Binding-site contacts:
Ligand atom O4 contacts residue LYS204 of chain 1.C at 3.6 Å.
Ligand atom O3 contacts residue MET203 of chain 1.C at 3.9 Å.
Ligand atom C1 contacts residue GLN290 of chain 1.C at 3.8 Å.
Ligand atom O6 contacts residue GLY286 of chain 1.C at 3.4 Å.
Ligand atom C6 contacts residue ASP201 of chain 1.C at 3.6 Å.
Ligand atom C5 contacts residue GLN290 of chain 1.C at 3.4 Å.
Ligand atom O5 contacts residue ASN198 of chain 1.C at 2.4 Å (h-bond).
Ligand atom C8 contacts residue ASN198 of chain 1.C at 3.3 Å.
Ligand atom C5 contacts residue ASP201 of chain 1.C at 3.8 Å.
Ligand atom C4 contacts residue GLN290 of chain 1.C at 3.6 Å.
Ligand atom O7 contacts residue ASN289 of chain 1.C at 3.9 Å.
Ligand atom C2 contacts residue ASN198 of chain 1.C at 2.4 Å.
Ligand atom O7 contacts residue LYS204 of chain 1.C at 3.2 Å.
Ligand atom C1 contacts residue ASN198 of chain 1.C at 1.4 Å.
Ligand atom N2 contacts residue MET203 of chain 1.C at 2.7 Å (h-bond).
Ligand atom C8 contacts residue GLN293 of chain 1.C at 3.4 Å.
Ligand atom C3 contacts residue ASN198 of chain 1.C at 3.8 Å.
Ligand atom C7 contacts residue MET203 of chain 1.C at 3.6 Å (hydrophobic).
Ligand atom C8 contacts residue GLN290 of chain 1.C at 3.4 Å.
Ligand atom O6 contacts residue GLN290 of chain 1.C at 3.7 Å.
Ligand atom O6 contacts residue VAL287 of chain 1.C at 3.7 Å.
Ligand atom C1 contacts residue MET203 of chain 1.C at 4.0 Å (hydrophobic).
Ligand atom O7 contacts residue MET203 of chain 1.C at 3.8 Å.
Ligand atom C5 contacts residue VAL287 of chain 1.C at 3.9 Å (hydrophobic).
Ligand atom C5 contacts residue ASN198 of chain 1.C at 3.7 Å.
Ligand atom O7 contacts residue PHE194 of chain 1.C at 4.0 Å.
Ligand atom C6 contacts residue VAL287 of chain 1.C at 3.8 Å (hydrophobic).
Ligand atom C6 contacts residue GLY286 of chain 1.C at 3.6 Å.
Ligand atom N2 contacts residue ASN198 of chain 1.C at 2.8 Å (h-bond).
Ligand atom O6 contacts residue SER284 of chain 1.C at 3.9 Å.
Ligand atom C2 contacts residue MET203 of chain 1.C at 3.5 Å (hydrophobic).
Ligand atom O5 contacts residue ASP201 of chain 1.C at 3.6 Å.
Ligand atom C6 contacts residue VAL287 of chain 1.C at 3.6 Å (hydrophobic).
Ligand atom O3 contacts residue GLN290 of chain 1.C at 3.6 Å.
Ligand atom C2 contacts residue VAL287 of chain 1.C at 3.9 Å (hydrophobic).
Ligand atom C6 contacts residue GLN290 of chain 1.C at 3.6 Å.
Ligand atom C1 contacts residue ASP201 of chain 1.C at 3.9 Å.
Ligand atom O5 contacts residue GLN290 of chain 1.C at 3.8 Å.
Ligand atom C3 contacts residue MET203 of chain 1.C at 3.4 Å (hydrophobic).
Ligand atom C7 contacts residue ASN198 of chain 1.C at 3.3 Å.

Sequence of chain 1.C:
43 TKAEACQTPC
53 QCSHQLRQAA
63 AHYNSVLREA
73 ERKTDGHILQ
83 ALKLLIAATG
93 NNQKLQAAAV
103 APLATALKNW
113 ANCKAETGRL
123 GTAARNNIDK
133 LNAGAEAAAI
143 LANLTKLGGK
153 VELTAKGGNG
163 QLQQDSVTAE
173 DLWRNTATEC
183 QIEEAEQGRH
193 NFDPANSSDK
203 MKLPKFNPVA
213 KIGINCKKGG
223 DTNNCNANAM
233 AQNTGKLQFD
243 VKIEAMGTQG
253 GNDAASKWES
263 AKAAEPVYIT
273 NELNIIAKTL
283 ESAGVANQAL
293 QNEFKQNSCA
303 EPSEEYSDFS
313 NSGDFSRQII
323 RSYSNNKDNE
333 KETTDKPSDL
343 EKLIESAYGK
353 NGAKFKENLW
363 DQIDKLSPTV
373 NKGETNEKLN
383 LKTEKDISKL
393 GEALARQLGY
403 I

This small molecule binds to this protein.
Small molecule (SMILES): CC(=O)N[C@H]1[C@H](O[C@H]2[C@H](O)[C@@H](NC(C)=O)CO[C@@H]2CO)O[C@H](CO)[C@@H](O[C@@H]2O[C@H](CO[C@H]3O[C@H](CO)[C@@H](O)[C@H](O)[C@@H]3O)[C@@H](O)[C@H](O[C@H]3O[C@H](CO)[C@@H](O)[C@H](O)[C@@H]3O)[C@@H]2O)[C@@H]1O